Binding-site contacts:
Ligand atom O6 contacts residue ASN226 of chain 73.B at 3.1 Å (h-bond).
Ligand atom C4' contacts residue SER138 of chain 73.B at 3.2 Å.
Ligand atom N3 contacts residue VAL169 of chain 73.B at 3.8 Å.
Ligand atom PB contacts residue THR143 of chain 73.B at 3.3 Å.
Ligand atom O1B contacts residue MG1 of chain 73.F at 2.4 Å.
Ligand atom O1A contacts residue GLN11 of chain 73.B at 3.1 Å.
Ligand atom O2B contacts residue THR143 of chain 73.B at 2.7 Å (h-bond).
Ligand atom N2 contacts residue ASN204 of chain 73.B at 2.6 Å (h-bond).
Ligand atom PB contacts residue MG1 of chain 73.F at 3.7 Å.
Ligand atom PG contacts residue MG1 of chain 73.F at 3.5 Å.
Ligand atom O3B contacts residue MG1 of chain 73.F at 3.8 Å.
Ligand atom N1 contacts residue ASN226 of chain 73.B at 2.7 Å (h-bond).
Ligand atom O3B contacts residue GLY142 of chain 73.B at 3.5 Å (h-bond).
Ligand atom N2 contacts residue ASN226 of chain 73.B at 2.9 Å (h-bond).
Ligand atom O1G contacts residue THR143 of chain 73.B at 3.4 Å.
Ligand atom N3 contacts residue ASN204 of chain 73.B at 3.0 Å (h-bond).
Ligand atom O6 contacts residue TYR222 of chain 73.B at 3.8 Å.
Ligand atom O3B contacts residue THR143 of chain 73.B at 3.1 Å (h-bond).
Ligand atom O1B contacts residue GLN11 of chain 73.B at 3.2 Å (h-bond).
Ligand atom O2B contacts residue GLY144 of chain 73.B at 2.7 Å (h-bond).
Ligand atom O6 contacts residue GLN15 of chain 73.B at 2.5 Å (h-bond).
Ligand atom PG contacts residue GLY142 of chain 73.B at 3.9 Å.
Ligand atom O1G contacts residue ALA97 of chain 73.B at 3.0 Å (h-bond).
Ligand atom O2B contacts residue GLY10 of chain 73.B at 3.2 Å.
Ligand atom N1 contacts residue TYR222 of chain 73.B at 3.2 Å.
Ligand atom C2 contacts residue ASN226 of chain 73.B at 3.6 Å.
Ligand atom O3G contacts residue MG1 of chain 73.F at 2.5 Å.
Ligand atom C2 contacts residue TYR222 of chain 73.B at 3.5 Å (hydrophobic).
Ligand atom C2 contacts residue ASN204 of chain 73.B at 3.4 Å.
Ligand atom O2A contacts residue CYS12 of chain 73.B at 3.3 Å (h-bond).
Ligand atom O2A contacts residue GLN11 of chain 73.B at 3.5 Å (h-bond).
Ligand atom O3' contacts residue GLU181 of chain 73.B at 3.3 Å (salt-bridge).
Ligand atom C6 contacts residue ASN226 of chain 73.B at 3.3 Å.
Ligand atom C6 contacts residue GLN15 of chain 73.B at 3.6 Å.
Ligand atom O2G contacts residue ASN99 of chain 73.B at 2.9 Å (h-bond).
Ligand atom O2G contacts residue GLY142 of chain 73.B at 3.0 Å (h-bond).
Ligand atom O4' contacts residue SER138 of chain 73.B at 3.3 Å (h-bond).
Ligand atom C6 contacts residue TYR222 of chain 73.B at 3.7 Å (hydrophobic).
Ligand atom O1B contacts residue GLY10 of chain 73.B at 3.7 Å.
Ligand atom PB contacts residue GLY10 of chain 73.B at 3.9 Å.

This small molecule binds to this protein.
Small molecule (SMILES): Nc1nc2c(ncn2[C@@H]2O[C@H](CO[P](=O)(O)C[P](=O)(O)OP(=O)(O)O)[C@@H](O)[C@H]2O)c(=O)[nH]1

Sequence of chain 73.B:
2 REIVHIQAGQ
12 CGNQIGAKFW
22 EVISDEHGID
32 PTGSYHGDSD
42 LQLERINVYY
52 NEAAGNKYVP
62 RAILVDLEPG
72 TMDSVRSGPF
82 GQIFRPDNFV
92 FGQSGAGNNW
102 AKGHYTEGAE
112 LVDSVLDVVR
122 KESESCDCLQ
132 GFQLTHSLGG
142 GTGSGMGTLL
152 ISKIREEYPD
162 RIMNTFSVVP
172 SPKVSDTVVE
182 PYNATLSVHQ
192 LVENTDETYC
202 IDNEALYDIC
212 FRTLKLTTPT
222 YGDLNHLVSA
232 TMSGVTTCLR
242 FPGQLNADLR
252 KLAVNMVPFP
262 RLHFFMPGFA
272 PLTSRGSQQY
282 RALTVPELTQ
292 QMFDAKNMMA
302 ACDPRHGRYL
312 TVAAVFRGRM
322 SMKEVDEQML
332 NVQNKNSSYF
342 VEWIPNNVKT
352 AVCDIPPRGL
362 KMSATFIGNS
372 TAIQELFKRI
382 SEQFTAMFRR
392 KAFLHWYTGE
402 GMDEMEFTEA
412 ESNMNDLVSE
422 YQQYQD